Sequence of chain 5.A:
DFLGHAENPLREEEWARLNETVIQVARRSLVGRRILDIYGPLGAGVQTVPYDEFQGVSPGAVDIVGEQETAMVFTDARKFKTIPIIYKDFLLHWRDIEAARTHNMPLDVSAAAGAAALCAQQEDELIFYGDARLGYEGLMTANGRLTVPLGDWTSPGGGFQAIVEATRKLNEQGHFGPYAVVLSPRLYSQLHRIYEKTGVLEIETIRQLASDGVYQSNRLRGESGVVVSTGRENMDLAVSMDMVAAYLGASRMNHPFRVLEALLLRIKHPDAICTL

A small-molecule ligand and the protein it binds are described below.
Small molecule (SMILES): CC(C)C[C@H](NC(=O)CN)C(=O)N[C@H](C(=O)N[C@H](C(=O)NCC(=O)N[C@@H](CO)C(=O)N[C@@H](CC(C)C)C(=O)N[C@@H](CCCN=C(N)N)C(=O)NCC=O)C(C)C)[C@@H](C)O

Binding-site contacts:
Ligand atom N contacts residue ARG49 of chain 5.A at 3.6 Å.
Ligand atom CG2 contacts residue ALA42 of chain 5.A at 3.7 Å (hydrophobic).
Ligand atom CA contacts residue ARG50 of chain 5.A at 3.5 Å.
Ligand atom OG1 contacts residue MET259 of chain 5.A at 2.8 Å (h-bond).
Ligand atom N contacts residue ASP258 of chain 5.A at 2.9 Å (salt-bridge).
Ligand atom CB contacts residue ASP258 of chain 5.A at 3.5 Å.
Ligand atom CA contacts residue ASP258 of chain 5.A at 3.7 Å.
Ligand atom C contacts residue ASP258 of chain 5.A at 3.7 Å.
Ligand atom NE contacts residue ASP53 of chain 5.A at 3.7 Å.
Ligand atom CB contacts residue ARG50 of chain 5.A at 3.7 Å.
Ligand atom CA contacts residue ASP258 of chain 5.A at 3.5 Å.
Ligand atom CG2 contacts residue MET259 of chain 5.A at 3.7 Å (hydrophobic).
Ligand atom CD contacts residue ARG50 of chain 5.A at 3.6 Å.
Ligand atom C contacts residue ASP258 of chain 5.A at 3.6 Å.
Ligand atom C contacts residue ARG49 of chain 5.A at 3.4 Å.
Ligand atom CD contacts residue LEU52 of chain 5.A at 3.5 Å (hydrophobic).
Ligand atom O contacts residue ARG50 of chain 5.A at 3.6 Å.
Ligand atom CB contacts residue ASP258 of chain 5.A at 3.7 Å.
Ligand atom O contacts residue ARG43 of chain 5.A at 3.0 Å (salt-bridge).
Ligand atom N contacts residue ASP258 of chain 5.A at 3.0 Å (salt-bridge).
Ligand atom C contacts residue ILE39 of chain 5.A at 3.6 Å (hydrophobic).
Ligand atom OG1 contacts residue ILE39 of chain 5.A at 3.5 Å.
Ligand atom CB contacts residue MET259 of chain 5.A at 3.8 Å (hydrophobic).
Ligand atom CB contacts residue ARG49 of chain 5.A at 3.5 Å.
Ligand atom NH1 contacts residue ASP228 of chain 5.A at 2.7 Å (salt-bridge).
Ligand atom OG1 contacts residue ASP258 of chain 5.A at 3.3 Å.
Ligand atom NH2 contacts residue ARG50 of chain 5.A at 3.3 Å (salt-bridge).
Ligand atom N contacts residue ILE39 of chain 5.A at 3.7 Å.
Ligand atom N contacts residue ARG49 of chain 5.A at 3.0 Å (salt-bridge).
Ligand atom NH1 contacts residue THR246 of chain 5.A at 3.0 Å (h-bond).
Ligand atom N contacts residue ARG49 of chain 5.A at 3.6 Å.
Ligand atom CA contacts residue ASP258 of chain 5.A at 3.7 Å.
Ligand atom CD2 contacts residue ARG43 of chain 5.A at 3.7 Å.
Ligand atom O contacts residue ILE39 of chain 5.A at 3.6 Å.
Ligand atom CA contacts residue ARG49 of chain 5.A at 3.5 Å.
Ligand atom CB contacts residue ILE39 of chain 5.A at 3.6 Å (hydrophobic).
Ligand atom O contacts residue ARG49 of chain 5.A at 3.1 Å (salt-bridge).
Ligand atom N contacts residue ASP258 of chain 5.A at 2.8 Å (salt-bridge).
Ligand atom O contacts residue ARG43 of chain 5.A at 3.1 Å (salt-bridge).
Ligand atom CD2 contacts residue ASP258 of chain 5.A at 3.5 Å.